Binding-site contacts:
Ligand atom O5 contacts residue GLU129 of chain 1.C at 4.3 Å.
Ligand atom O7 contacts residue ASN162 of chain 1.C at 3.7 Å.
Ligand atom O5 contacts residue ASN161 of chain 1.C at 3.0 Å (h-bond).
Ligand atom C1 contacts residue GLU129 of chain 1.C at 3.8 Å.
Ligand atom C3 contacts residue ASN162 of chain 1.C at 3.9 Å.
Ligand atom C1 contacts residue ASN161 of chain 1.C at 3.5 Å.
Ligand atom C5 contacts residue ASN161 of chain 1.C at 3.6 Å.
Ligand atom C2 contacts residue ASN162 of chain 1.C at 2.7 Å.
Ligand atom N2 contacts residue ASN162 of chain 1.C at 3.1 Å (h-bond).
Ligand atom C7 contacts residue ASN162 of chain 1.C at 3.9 Å.
Ligand atom O6 contacts residue ASN161 of chain 1.C at 4.1 Å.
Ligand atom C4 contacts residue ASN162 of chain 1.C at 4.3 Å.
Ligand atom O5 contacts residue ASN162 of chain 1.C at 2.4 Å (h-bond).
Ligand atom C1 contacts residue ASN162 of chain 1.C at 1.4 Å.
Ligand atom C8 contacts residue ILE465 of chain 1.B at 3.0 Å (hydrophobic).
Ligand atom C7 contacts residue ILE465 of chain 1.B at 4.3 Å (hydrophobic).
Ligand atom C5 contacts residue ASN162 of chain 1.C at 3.7 Å.
Ligand atom C6 contacts residue ASN161 of chain 1.C at 3.9 Å.
Ligand atom C8 contacts residue TYR348 of chain 1.B at 4.0 Å (hydrophobic).

Sequence of chain 1.C:
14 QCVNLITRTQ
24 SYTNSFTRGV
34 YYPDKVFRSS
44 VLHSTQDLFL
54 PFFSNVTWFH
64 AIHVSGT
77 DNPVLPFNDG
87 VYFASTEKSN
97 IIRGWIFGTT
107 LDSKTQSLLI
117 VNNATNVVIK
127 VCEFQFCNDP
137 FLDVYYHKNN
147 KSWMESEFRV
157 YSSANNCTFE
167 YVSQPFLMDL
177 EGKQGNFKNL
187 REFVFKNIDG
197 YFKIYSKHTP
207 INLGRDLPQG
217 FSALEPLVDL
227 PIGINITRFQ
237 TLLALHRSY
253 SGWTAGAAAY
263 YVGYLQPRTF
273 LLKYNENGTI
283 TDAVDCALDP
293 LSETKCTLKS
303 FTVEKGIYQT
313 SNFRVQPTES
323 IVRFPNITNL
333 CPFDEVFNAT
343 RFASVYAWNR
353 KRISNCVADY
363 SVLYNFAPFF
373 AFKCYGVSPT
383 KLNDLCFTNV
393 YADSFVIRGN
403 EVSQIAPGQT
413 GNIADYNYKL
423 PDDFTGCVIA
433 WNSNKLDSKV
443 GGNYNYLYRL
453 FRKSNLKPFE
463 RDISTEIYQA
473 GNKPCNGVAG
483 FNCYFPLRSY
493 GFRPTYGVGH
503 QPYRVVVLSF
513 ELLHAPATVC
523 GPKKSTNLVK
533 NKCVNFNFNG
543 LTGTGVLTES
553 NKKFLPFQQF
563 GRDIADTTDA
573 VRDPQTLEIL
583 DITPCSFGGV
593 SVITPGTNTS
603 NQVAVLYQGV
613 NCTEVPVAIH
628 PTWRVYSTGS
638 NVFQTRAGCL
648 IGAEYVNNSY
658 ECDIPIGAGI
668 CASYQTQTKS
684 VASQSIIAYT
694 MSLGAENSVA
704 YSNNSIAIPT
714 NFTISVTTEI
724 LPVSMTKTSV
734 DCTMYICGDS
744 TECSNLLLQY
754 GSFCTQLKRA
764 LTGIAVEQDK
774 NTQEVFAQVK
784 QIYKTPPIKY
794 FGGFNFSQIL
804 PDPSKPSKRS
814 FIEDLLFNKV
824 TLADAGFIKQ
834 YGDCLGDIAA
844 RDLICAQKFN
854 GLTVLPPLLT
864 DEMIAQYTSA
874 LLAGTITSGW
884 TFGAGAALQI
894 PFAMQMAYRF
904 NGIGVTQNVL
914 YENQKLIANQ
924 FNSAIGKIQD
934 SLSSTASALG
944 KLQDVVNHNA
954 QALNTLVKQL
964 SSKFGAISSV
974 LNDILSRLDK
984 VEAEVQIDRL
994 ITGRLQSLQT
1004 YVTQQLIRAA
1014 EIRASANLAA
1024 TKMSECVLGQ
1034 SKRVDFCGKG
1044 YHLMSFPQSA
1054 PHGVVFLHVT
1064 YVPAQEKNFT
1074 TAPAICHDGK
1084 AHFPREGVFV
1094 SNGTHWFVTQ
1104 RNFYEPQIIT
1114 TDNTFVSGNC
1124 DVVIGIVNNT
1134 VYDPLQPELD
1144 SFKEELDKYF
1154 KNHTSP

A protein and the small-molecule ligand that binds it are described below.
Small molecule (SMILES): CC(=O)N[C@H]1[C@H](O[C@H]2[C@H](O)[C@@H](NC(C)=O)CO[C@@H]2CO)O[C@H](CO)[C@@H](O)[C@@H]1O

Sequence of chain 1.B:
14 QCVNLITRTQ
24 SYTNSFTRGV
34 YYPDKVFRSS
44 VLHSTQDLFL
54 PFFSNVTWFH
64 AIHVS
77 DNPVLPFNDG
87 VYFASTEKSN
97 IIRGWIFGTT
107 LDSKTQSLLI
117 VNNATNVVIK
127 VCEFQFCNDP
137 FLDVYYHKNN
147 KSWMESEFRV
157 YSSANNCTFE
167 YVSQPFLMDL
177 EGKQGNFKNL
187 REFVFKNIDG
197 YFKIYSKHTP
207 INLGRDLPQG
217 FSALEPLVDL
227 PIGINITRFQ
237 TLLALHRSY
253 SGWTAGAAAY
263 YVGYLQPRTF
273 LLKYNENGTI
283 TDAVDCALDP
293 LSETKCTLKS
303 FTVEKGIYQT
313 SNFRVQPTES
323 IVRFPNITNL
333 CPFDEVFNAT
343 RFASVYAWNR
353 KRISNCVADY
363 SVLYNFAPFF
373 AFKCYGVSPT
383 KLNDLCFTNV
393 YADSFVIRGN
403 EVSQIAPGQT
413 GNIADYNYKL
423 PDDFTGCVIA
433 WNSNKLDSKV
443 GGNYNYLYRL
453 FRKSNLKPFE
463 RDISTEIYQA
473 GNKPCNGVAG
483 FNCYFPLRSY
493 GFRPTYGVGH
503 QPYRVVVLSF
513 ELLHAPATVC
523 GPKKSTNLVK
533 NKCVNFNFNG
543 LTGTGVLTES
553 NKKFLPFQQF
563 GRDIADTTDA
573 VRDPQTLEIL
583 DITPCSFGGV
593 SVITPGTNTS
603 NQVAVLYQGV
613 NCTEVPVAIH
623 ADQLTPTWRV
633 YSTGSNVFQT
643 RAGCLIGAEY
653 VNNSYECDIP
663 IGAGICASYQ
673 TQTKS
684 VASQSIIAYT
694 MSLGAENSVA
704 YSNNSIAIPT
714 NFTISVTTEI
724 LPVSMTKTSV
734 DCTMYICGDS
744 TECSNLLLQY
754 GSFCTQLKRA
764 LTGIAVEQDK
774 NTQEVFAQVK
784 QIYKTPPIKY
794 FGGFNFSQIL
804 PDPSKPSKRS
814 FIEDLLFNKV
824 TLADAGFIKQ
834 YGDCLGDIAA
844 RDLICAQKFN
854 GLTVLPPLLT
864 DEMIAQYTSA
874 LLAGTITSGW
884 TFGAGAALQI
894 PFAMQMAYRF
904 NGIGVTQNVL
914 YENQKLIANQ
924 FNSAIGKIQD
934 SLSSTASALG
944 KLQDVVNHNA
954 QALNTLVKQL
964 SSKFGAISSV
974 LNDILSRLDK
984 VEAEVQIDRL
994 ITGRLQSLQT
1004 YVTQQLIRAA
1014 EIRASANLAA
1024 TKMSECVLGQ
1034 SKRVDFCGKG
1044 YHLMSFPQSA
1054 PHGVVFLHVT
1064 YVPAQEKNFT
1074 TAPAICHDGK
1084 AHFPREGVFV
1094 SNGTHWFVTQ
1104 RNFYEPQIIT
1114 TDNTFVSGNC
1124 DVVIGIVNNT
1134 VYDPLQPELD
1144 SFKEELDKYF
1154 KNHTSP